The protein below binds the small molecule below.
Small molecule (SMILES): CC1(C)S[C@@H]2[C@H](NC(=O)[C@H](N)c3ccccc3)C(=O)N2[C@H]1C(=O)O

Sequence of chain 2.B:
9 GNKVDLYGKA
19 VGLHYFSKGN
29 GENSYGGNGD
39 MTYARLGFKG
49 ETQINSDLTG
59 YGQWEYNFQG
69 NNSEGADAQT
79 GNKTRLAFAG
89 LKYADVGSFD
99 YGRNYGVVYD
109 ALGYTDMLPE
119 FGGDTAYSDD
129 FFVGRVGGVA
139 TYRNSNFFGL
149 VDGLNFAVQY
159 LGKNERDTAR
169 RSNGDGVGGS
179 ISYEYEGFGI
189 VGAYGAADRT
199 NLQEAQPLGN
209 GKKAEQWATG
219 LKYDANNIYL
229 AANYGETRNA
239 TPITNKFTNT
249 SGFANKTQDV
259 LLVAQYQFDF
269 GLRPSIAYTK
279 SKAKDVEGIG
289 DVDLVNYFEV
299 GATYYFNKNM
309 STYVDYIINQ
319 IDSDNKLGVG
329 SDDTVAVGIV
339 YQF

Binding-site contacts:
Ligand atom C2 contacts residue SER126 of chain 2.B at 3.8 Å.
Ligand atom O3 contacts residue ASP122 of chain 2.B at 3.8 Å.
Ligand atom C11 contacts residue PHE119 of chain 2.B at 4.1 Å (hydrophobic).
Ligand atom O4 contacts residue TYR125 of chain 2.B at 3.2 Å.
Ligand atom C2 contacts residue TYR125 of chain 2.B at 4.3 Å (hydrophobic).
Ligand atom C3 contacts residue GLY120 of chain 2.B at 4.1 Å.
Ligand atom C2 contacts residue ARG168 of chain 2.B at 3.9 Å.
Ligand atom C3 contacts residue TYR33 of chain 2.B at 4.4 Å (hydrophobic).
Ligand atom O3 contacts residue GLY120 of chain 2.B at 3.2 Å (h-bond).
Ligand atom C9 contacts residue TYR23 of chain 2.B at 4.2 Å (hydrophobic).
Ligand atom O1 contacts residue ARG168 of chain 2.B at 4.4 Å.
Ligand atom C15 contacts residue TYR125 of chain 2.B at 3.6 Å (hydrophobic).
Ligand atom N2 contacts residue ASP122 of chain 2.B at 3.8 Å.
Ligand atom C14 contacts residue ASP122 of chain 2.B at 3.5 Å.
Ligand atom O2 contacts residue ARG169 of chain 2.B at 3.9 Å.
Ligand atom O2 contacts residue ARG168 of chain 2.B at 2.9 Å (salt-bridge).
Ligand atom O1 contacts residue SER126 of chain 2.B at 3.0 Å (h-bond).
Ligand atom N1 contacts residue ASP122 of chain 2.B at 4.1 Å.
Ligand atom C5 contacts residue PHE119 of chain 2.B at 4.3 Å (hydrophobic).
Ligand atom N2 contacts residue TYR33 of chain 2.B at 2.8 Å (h-bond).
Ligand atom C15 contacts residue ASP122 of chain 2.B at 4.2 Å.
Ligand atom N2 contacts residue GLY120 of chain 2.B at 3.3 Å (h-bond).
Ligand atom O1 contacts residue ALA124 of chain 2.B at 4.4 Å.
Ligand atom C14 contacts residue TYR125 of chain 2.B at 4.3 Å (hydrophobic).
Ligand atom C3 contacts residue ASP122 of chain 2.B at 4.0 Å.
Ligand atom C4 contacts residue GLY120 of chain 2.B at 4.3 Å.
Ligand atom O1 contacts residue TYR125 of chain 2.B at 3.8 Å.
Ligand atom O3 contacts residue GLY121 of chain 2.B at 3.8 Å.
Ligand atom N2 contacts residue PHE119 of chain 2.B at 3.7 Å.
Ligand atom C4 contacts residue ASP122 of chain 2.B at 3.7 Å.
Ligand atom C7 contacts residue TYR33 of chain 2.B at 4.1 Å (hydrophobic).
Ligand atom C10 contacts residue PHE119 of chain 2.B at 4.4 Å (hydrophobic).
Ligand atom C9 contacts residue GLY34 of chain 2.B at 4.0 Å.
Ligand atom C5 contacts residue TYR33 of chain 2.B at 4.0 Å (hydrophobic).
Ligand atom C10 contacts residue TYR23 of chain 2.B at 3.7 Å (hydrophobic).
Ligand atom O2 contacts residue SER126 of chain 2.B at 3.9 Å.
Ligand atom N3 contacts residue TYR125 of chain 2.B at 3.6 Å.
Ligand atom C8 contacts residue GLY34 of chain 2.B at 3.8 Å.
Ligand atom C4 contacts residue TYR33 of chain 2.B at 3.2 Å (hydrophobic).
Ligand atom C8 contacts residue TYR33 of chain 2.B at 3.8 Å (hydrophobic).